Binding-site contacts:
Ligand atom O7 contacts residue THR331 of chain 1.E at 4.3 Å.
Ligand atom C8 contacts residue THR331 of chain 1.E at 4.1 Å.
Ligand atom C5 contacts residue SER346 of chain 1.E at 3.8 Å.
Ligand atom O6 contacts residue ASN344 of chain 1.E at 4.0 Å.
Ligand atom C1 contacts residue ASN344 of chain 1.E at 3.3 Å.
Ligand atom O5 contacts residue SER346 of chain 1.E at 3.0 Å (h-bond).
Ligand atom C6 contacts residue SER346 of chain 1.E at 3.8 Å.
Ligand atom O7 contacts residue ASN344 of chain 1.E at 3.6 Å.
Ligand atom C2 contacts residue ASN344 of chain 1.E at 3.9 Å.
Ligand atom C7 contacts residue ARG377 of chain 1.E at 4.2 Å.
Ligand atom O7 contacts residue ARG377 of chain 1.E at 3.6 Å (salt-bridge).
Ligand atom C1 contacts residue SER346 of chain 1.E at 3.7 Å.
Ligand atom O6 contacts residue SER346 of chain 1.E at 2.9 Å (h-bond).
Ligand atom C5 contacts residue ASN344 of chain 1.E at 4.4 Å.
Ligand atom C8 contacts residue THR330 of chain 1.E at 3.6 Å.
Ligand atom C8 contacts residue ARG377 of chain 1.E at 4.3 Å.
Ligand atom O5 contacts residue ASN344 of chain 1.E at 3.1 Å (h-bond).

Sequence of chain 1.E:
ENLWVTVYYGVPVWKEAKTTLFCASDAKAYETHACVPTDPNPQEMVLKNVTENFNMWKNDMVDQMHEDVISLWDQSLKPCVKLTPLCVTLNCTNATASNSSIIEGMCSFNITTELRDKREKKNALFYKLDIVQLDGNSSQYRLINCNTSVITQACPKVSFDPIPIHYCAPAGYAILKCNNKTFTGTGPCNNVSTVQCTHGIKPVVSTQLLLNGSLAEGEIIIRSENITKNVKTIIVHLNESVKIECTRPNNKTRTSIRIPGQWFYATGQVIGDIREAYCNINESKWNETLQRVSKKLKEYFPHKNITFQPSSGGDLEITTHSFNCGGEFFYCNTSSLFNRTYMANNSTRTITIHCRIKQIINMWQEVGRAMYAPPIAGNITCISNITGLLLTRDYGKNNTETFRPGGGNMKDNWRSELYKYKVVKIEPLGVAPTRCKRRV

A protein and the small-molecule ligand that binds it are described below.
Small molecule (SMILES): CC(=O)N[C@H]1[C@H](O[C@H]2[C@H](O)[C@@H](NC(C)=O)CO[C@@H]2CO)O[C@H](CO)[C@@H](O[C@@H]2O[C@H](CO)[C@@H](O)[C@H](O)[C@@H]2O)[C@@H]1O